This protein binds this small molecule.
Small molecule (SMILES): CC(=O)N[C@@H]1[C@@H](O)[C@H](O)[C@@H](CO)O[C@H]1O

Sequence of chain 1.E:
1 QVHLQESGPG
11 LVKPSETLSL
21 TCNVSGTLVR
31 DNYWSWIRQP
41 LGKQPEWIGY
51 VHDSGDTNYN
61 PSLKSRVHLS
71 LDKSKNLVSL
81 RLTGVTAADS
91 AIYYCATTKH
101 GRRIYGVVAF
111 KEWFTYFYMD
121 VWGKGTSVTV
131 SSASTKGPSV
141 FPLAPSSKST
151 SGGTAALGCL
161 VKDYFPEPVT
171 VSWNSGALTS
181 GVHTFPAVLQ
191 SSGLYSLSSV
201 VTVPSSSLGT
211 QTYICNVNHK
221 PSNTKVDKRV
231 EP

Binding-site contacts:
Ligand atom N2 contacts residue LYS75 of chain 1.E at 3.8 Å.
Ligand atom C2 contacts residue LEU77 of chain 1.E at 3.6 Å (hydrophobic).
Ligand atom O6 contacts residue ASN23 of chain 1.E at 4.2 Å.
Ligand atom O3 contacts residue LYS75 of chain 1.E at 3.9 Å.
Ligand atom O3 contacts residue LEU77 of chain 1.E at 4.1 Å.
Ligand atom C2 contacts residue LYS75 of chain 1.E at 4.3 Å.
Ligand atom C2 contacts residue ASN23 of chain 1.E at 2.5 Å.
Ligand atom C4 contacts residue LEU77 of chain 1.E at 4.2 Å (hydrophobic).
Ligand atom C1 contacts residue ASN23 of chain 1.E at 1.4 Å.
Ligand atom C3 contacts residue ASN23 of chain 1.E at 3.8 Å.
Ligand atom C8 contacts residue VAL24 of chain 1.E at 3.7 Å (hydrophobic).
Ligand atom O5 contacts residue ASN23 of chain 1.E at 2.5 Å (h-bond).
Ligand atom C7 contacts residue ASN23 of chain 1.E at 3.2 Å.
Ligand atom N2 contacts residue ASN23 of chain 1.E at 2.8 Å (h-bond).
Ligand atom C5 contacts residue ASN23 of chain 1.E at 3.7 Å.
Ligand atom C4 contacts residue ASN23 of chain 1.E at 4.3 Å.
Ligand atom C3 contacts residue LEU77 of chain 1.E at 4.2 Å (hydrophobic).
Ligand atom N2 contacts residue LEU77 of chain 1.E at 4.2 Å.
Ligand atom O5 contacts residue LEU77 of chain 1.E at 3.9 Å.
Ligand atom C8 contacts residue ASN23 of chain 1.E at 4.3 Å.
Ligand atom O7 contacts residue ASN23 of chain 1.E at 3.3 Å (h-bond).
Ligand atom C1 contacts residue LEU77 of chain 1.E at 4.0 Å (hydrophobic).